Binding-site contacts:
Ligand atom F35 contacts residue LEU137 of chain 1.A at 3.0 Å.
Ligand atom F41 contacts residue PHE60 of chain 1.A at 3.7 Å.
Ligand atom F21 contacts residue LEU105 of chain 1.A at 3.8 Å.
Ligand atom C24 contacts residue MET104 of chain 1.A at 3.6 Å (hydrophobic).
Ligand atom F37 contacts residue PHE141 of chain 1.A at 3.2 Å.
Ligand atom C16 contacts residue THR108 of chain 1.A at 3.6 Å.
Ligand atom F21 contacts residue MET104 of chain 1.A at 3.5 Å.
Ligand atom F37 contacts residue GLN230 of chain 1.A at 3.3 Å.
Ligand atom C06 contacts residue PHE63 of chain 1.A at 3.8 Å (hydrophobic).
Ligand atom C04 contacts residue PHE63 of chain 1.A at 3.7 Å (hydrophobic).
Ligand atom F22 contacts residue LEU105 of chain 1.A at 3.8 Å.
Ligand atom C05 contacts residue PHE63 of chain 1.A at 3.4 Å (hydrophobic).
Ligand atom O42 contacts residue TRP249 of chain 1.A at 3.6 Å.
Ligand atom O14 contacts residue PHE121 of chain 1.A at 3.8 Å.
Ligand atom C01 contacts residue PHE121 of chain 1.A at 3.8 Å (hydrophobic).
Ligand atom F37 contacts residue HIS227 of chain 1.A at 3.2 Å.
Ligand atom F36 contacts residue GLN230 of chain 1.A at 3.9 Å.
Ligand atom C03 contacts residue PHE121 of chain 1.A at 3.4 Å (hydrophobic).
Ligand atom F41 contacts residue LEU241 of chain 1.A at 3.2 Å.
Ligand atom O14 contacts residue THR108 of chain 1.A at 3.4 Å (h-bond).
Ligand atom O42 contacts residue HIS227 of chain 1.A at 2.6 Å (h-bond).
Ligand atom O13 contacts residue MET104 of chain 1.A at 3.0 Å.
Ligand atom C19 contacts residue THR108 of chain 1.A at 3.7 Å.
Ligand atom F40 contacts residue LEU245 of chain 1.A at 3.5 Å.
Ligand atom F21 contacts residue THR108 of chain 1.A at 3.6 Å.
Ligand atom C24 contacts residue ILE101 of chain 1.A at 3.8 Å (hydrophobic).
Ligand atom S12 contacts residue MET104 of chain 1.A at 3.8 Å.
Ligand atom C26 contacts residue HIS227 of chain 1.A at 3.8 Å.
Ligand atom C25 contacts residue HIS227 of chain 1.A at 3.4 Å.
Ligand atom F40 contacts residue ALA67 of chain 1.A at 3.5 Å.
Ligand atom O13 contacts residue ALA67 of chain 1.A at 3.3 Å.
Ligand atom F22 contacts residue THR108 of chain 1.A at 3.5 Å.
Ligand atom O42 contacts residue VAL231 of chain 1.A at 3.9 Å.
Ligand atom F36 contacts residue LEU234 of chain 1.A at 2.9 Å.
Ligand atom F20 contacts residue PHE141 of chain 1.A at 3.3 Å.
Ligand atom F40 contacts residue THR64 of chain 1.A at 3.9 Å.
Ligand atom F22 contacts residue ILE145 of chain 1.A at 3.4 Å.
Ligand atom F41 contacts residue THR64 of chain 1.A at 3.7 Å.
Ligand atom C02 contacts residue PHE121 of chain 1.A at 3.4 Å (hydrophobic).
Ligand atom C33 contacts residue HIS227 of chain 1.A at 3.5 Å.

This protein binds this small molecule.
Small molecule (SMILES): O=S(=O)(c1ccccc1)N(CC(F)(F)F)c1ccc(C(O)(C(F)(F)F)C(F)(F)F)cc1

Sequence of chain 1.A:
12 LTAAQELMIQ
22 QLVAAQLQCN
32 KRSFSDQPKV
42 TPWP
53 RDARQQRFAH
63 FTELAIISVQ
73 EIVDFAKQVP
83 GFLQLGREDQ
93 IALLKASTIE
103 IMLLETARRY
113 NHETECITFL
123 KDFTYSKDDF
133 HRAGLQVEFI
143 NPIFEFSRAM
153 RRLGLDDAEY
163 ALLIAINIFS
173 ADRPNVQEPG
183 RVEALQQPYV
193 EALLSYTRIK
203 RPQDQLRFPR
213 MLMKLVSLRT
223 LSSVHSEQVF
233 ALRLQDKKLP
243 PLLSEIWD